Sequence of chain 1.B:
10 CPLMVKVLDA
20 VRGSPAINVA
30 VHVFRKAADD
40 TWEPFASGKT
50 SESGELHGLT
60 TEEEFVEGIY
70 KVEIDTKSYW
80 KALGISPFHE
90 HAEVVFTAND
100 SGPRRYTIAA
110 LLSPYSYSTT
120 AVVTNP

Binding-site contacts:
Ligand atom F21 contacts residue LEU110 of chain 1.A at 3.1 Å.
Ligand atom C19 contacts residue 8PF1 of chain 2.C at 0.9 Å.
Ligand atom F23 contacts residue 8PF1 of chain 2.C at 2.2 Å.
Ligand atom F11 contacts residue 8PF1 of chain 2.C at 1.2 Å.
Ligand atom C10 contacts residue 8PF1 of chain 2.C at 0.8 Å.
Ligand atom F05 contacts residue LEU17 of chain 2.A at 3.3 Å.
Ligand atom F14 contacts residue 8PF1 of chain 2.C at 1.2 Å.
Ligand atom O09 contacts residue 8PF1 of chain 2.C at 0.9 Å (h-bond).
Ligand atom F20 contacts residue 8PF1 of chain 2.C at 1.2 Å.
Ligand atom C22 contacts residue 8PF1 of chain 2.C at 1.4 Å.
Ligand atom F11 contacts residue LEU17 of chain 2.A at 3.3 Å.
Ligand atom F06 contacts residue 8PF1 of chain 2.C at 1.2 Å.
Ligand atom F01 contacts residue 8PF1 of chain 2.C at 1.2 Å.
Ligand atom F23 contacts residue LEU110 of chain 1.A at 3.1 Å.
Ligand atom O08 contacts residue 8PF1 of chain 2.C at 1.5 Å (h-bond).
Ligand atom F24 contacts residue 8PF1 of chain 2.C at 1.2 Å.
Ligand atom F14 contacts residue THR119 of chain 2.A at 3.6 Å.
Ligand atom F21 contacts residue 8PF1 of chain 2.C at 1.2 Å.
Ligand atom F17 contacts residue 8PF1 of chain 2.C at 1.4 Å.
Ligand atom C04 contacts residue 8PF1 of chain 2.C at 1.0 Å.
Ligand atom F01 contacts residue ALA108 of chain 2.A at 3.4 Å.
Ligand atom C07 contacts residue 8PF1 of chain 2.C at 0.5 Å.
Ligand atom F15 contacts residue 8PF1 of chain 2.C at 1.2 Å.
Ligand atom F12 contacts residue LEU17 of chain 2.A at 3.4 Å.
Ligand atom F01 contacts residue LEU17 of chain 1.A at 3.5 Å.
Ligand atom F18 contacts residue 8PF1 of chain 2.C at 1.2 Å.
Ligand atom F25 contacts residue 8PF1 of chain 2.C at 2.4 Å.
Ligand atom C02 contacts residue 8PF1 of chain 2.C at 0.9 Å.
Ligand atom F25 contacts residue LEU110 of chain 2.A at 3.4 Å.
Ligand atom C13 contacts residue 8PF1 of chain 2.C at 0.9 Å.
Ligand atom F05 contacts residue 8PF1 of chain 2.C at 1.3 Å.
Ligand atom F12 contacts residue 8PF1 of chain 2.C at 1.2 Å.
Ligand atom F23 contacts residue SER117 of chain 1.A at 2.8 Å.
Ligand atom F03 contacts residue 8PF1 of chain 2.C at 1.3 Å.
Ligand atom F14 contacts residue LEU17 of chain 1.A at 3.5 Å.
Ligand atom C16 contacts residue 8PF1 of chain 2.C at 1.0 Å.
Ligand atom O08 contacts residue LYS15 of chain 1.A at 3.3 Å.
Ligand atom F11 contacts residue ALA108 of chain 1.A at 3.4 Å.
Ligand atom F03 contacts residue LEU17 of chain 1.A at 3.1 Å.
Ligand atom O09 contacts residue LYS15 of chain 2.A at 3.4 Å.

Sequence of chain 2.A:
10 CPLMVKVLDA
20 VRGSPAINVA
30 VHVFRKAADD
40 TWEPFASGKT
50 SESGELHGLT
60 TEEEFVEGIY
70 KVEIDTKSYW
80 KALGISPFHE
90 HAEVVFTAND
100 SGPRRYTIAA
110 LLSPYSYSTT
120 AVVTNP

A small-molecule ligand and the protein it binds are described below.
Small molecule (SMILES): O=C(O)C(F)(F)C(F)(F)C(F)(F)C(F)(F)C(F)(F)C(F)(F)C(F)(F)F

Sequence of chain 1.A:
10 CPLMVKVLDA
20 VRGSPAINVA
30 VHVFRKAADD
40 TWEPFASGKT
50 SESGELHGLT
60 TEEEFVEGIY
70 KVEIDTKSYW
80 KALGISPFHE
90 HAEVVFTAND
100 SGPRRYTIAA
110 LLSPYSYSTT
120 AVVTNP